Binding-site contacts:
Ligand atom O7 contacts residue HIS93 of chain 3.A at 3.5 Å.
Ligand atom C2 contacts residue ASN43 of chain 3.A at 2.5 Å.
Ligand atom O4 contacts residue HIS93 of chain 3.A at 3.3 Å.
Ligand atom C3 contacts residue ASN43 of chain 3.A at 3.8 Å.
Ligand atom O5 contacts residue TRP51 of chain 3.A at 3.5 Å.
Ligand atom O6 contacts residue TRP51 of chain 3.A at 3.7 Å.
Ligand atom C4 contacts residue ASN43 of chain 3.A at 4.2 Å.
Ligand atom C7 contacts residue SER45 of chain 3.A at 4.1 Å.
Ligand atom C1 contacts residue TRP51 of chain 3.A at 3.5 Å (hydrophobic).
Ligand atom C4 contacts residue HIS93 of chain 3.A at 4.0 Å.
Ligand atom O5 contacts residue ASN43 of chain 3.A at 2.3 Å (h-bond).
Ligand atom C8 contacts residue SER45 of chain 3.A at 3.8 Å.
Ligand atom C1 contacts residue ASN43 of chain 3.A at 1.4 Å.
Ligand atom O7 contacts residue SER45 of chain 3.A at 3.7 Å.
Ligand atom C5 contacts residue ASN43 of chain 3.A at 3.6 Å.
Ligand atom N2 contacts residue HIS93 of chain 3.A at 3.9 Å.
Ligand atom C8 contacts residue THR76 of chain 3.A at 3.9 Å.
Ligand atom C3 contacts residue THR76 of chain 3.A at 4.1 Å.
Ligand atom C8 contacts residue ASN74 of chain 3.A at 3.8 Å.
Ligand atom O7 contacts residue PRO48 of chain 3.A at 3.6 Å.
Ligand atom O7 contacts residue THR44 of chain 3.A at 3.5 Å (h-bond).
Ligand atom C2 contacts residue THR76 of chain 3.A at 3.7 Å.
Ligand atom C7 contacts residue THR44 of chain 3.A at 4.0 Å.
Ligand atom C7 contacts residue THR76 of chain 3.A at 3.9 Å.
Ligand atom C8 contacts residue TYR75 of chain 3.A at 4.3 Å (hydrophobic).
Ligand atom O7 contacts residue ASN43 of chain 3.A at 4.0 Å.
Ligand atom C8 contacts residue HIS93 of chain 3.A at 3.6 Å.
Ligand atom C8 contacts residue THR44 of chain 3.A at 3.8 Å.
Ligand atom C1 contacts residue PRO48 of chain 3.A at 3.7 Å (hydrophobic).
Ligand atom C5 contacts residue TRP51 of chain 3.A at 4.1 Å (hydrophobic).
Ligand atom O5 contacts residue PRO48 of chain 3.A at 3.4 Å (h-bond).
Ligand atom C7 contacts residue HIS93 of chain 3.A at 3.1 Å.
Ligand atom C7 contacts residue ASN43 of chain 3.A at 3.7 Å.
Ligand atom C3 contacts residue HIS93 of chain 3.A at 4.1 Å.
Ligand atom C1 contacts residue THR76 of chain 3.A at 3.5 Å.
Ligand atom N2 contacts residue THR76 of chain 3.A at 2.9 Å (h-bond).
Ligand atom C2 contacts residue PRO48 of chain 3.A at 4.3 Å (hydrophobic).
Ligand atom C8 contacts residue ASN43 of chain 3.A at 4.0 Å.
Ligand atom C5 contacts residue HIS93 of chain 3.A at 3.8 Å.
Ligand atom N2 contacts residue ASN43 of chain 3.A at 2.9 Å (h-bond).

Sequence of chain 3.A:
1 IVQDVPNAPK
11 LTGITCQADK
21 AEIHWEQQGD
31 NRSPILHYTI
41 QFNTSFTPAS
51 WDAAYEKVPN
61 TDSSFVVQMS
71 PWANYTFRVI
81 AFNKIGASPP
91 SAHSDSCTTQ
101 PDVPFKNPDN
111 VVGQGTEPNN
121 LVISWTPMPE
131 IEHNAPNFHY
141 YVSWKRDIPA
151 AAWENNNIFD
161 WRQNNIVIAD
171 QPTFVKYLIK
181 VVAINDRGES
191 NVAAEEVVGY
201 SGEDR

The small molecule below binds the protein below.
Small molecule (SMILES): CC(=O)N[C@H]1[C@H](O[C@H]2[C@H](O)[C@@H](NC(C)=O)CO[C@@H]2CO)O[C@H](CO)[C@@H](O)[C@@H]1O